A protein and the small-molecule ligand that binds it are described below.
Small molecule (SMILES): O=C(Cc1cccc(F)c1)Nc1cncc2ccccc12

Binding-site contacts:
Ligand atom C9 contacts residue LEU141 of chain 1.B at 3.8 Å (hydrophobic).
Ligand atom C16 contacts residue HIS41 of chain 1.B at 3.8 Å.
Ligand atom C9 contacts residue PHE140 of chain 1.B at 3.5 Å (hydrophobic).
Ligand atom C8 contacts residue GLU166 of chain 1.B at 3.8 Å.
Ligand atom C11 contacts residue PHE140 of chain 1.B at 3.9 Å (hydrophobic).
Ligand atom N1 contacts residue PHE140 of chain 1.B at 3.9 Å.
Ligand atom C1 contacts residue MET49 of chain 1.B at 3.3 Å (hydrophobic).
Ligand atom C1 contacts residue MET165 of chain 1.B at 3.5 Å (hydrophobic).
Ligand atom N1 contacts residue SER144 of chain 1.B at 3.6 Å (h-bond).
Ligand atom C11 contacts residue ASN142 of chain 1.B at 3.7 Å.
Ligand atom C3 contacts residue DMS1 of chain 1.O at 3.8 Å.
Ligand atom C1 contacts residue ARG188 of chain 1.B at 3.5 Å.
Ligand atom C16 contacts residue MET165 of chain 1.B at 3.5 Å (hydrophobic).
Ligand atom C16 contacts residue HIS164 of chain 1.B at 3.4 Å.
Ligand atom O contacts residue GLU166 of chain 1.B at 3.1 Å (salt-bridge).
Ligand atom C8 contacts residue CYS145 of chain 1.B at 3.7 Å (hydrophobic).
Ligand atom F contacts residue ASP187 of chain 1.B at 3.2 Å.
Ligand atom C contacts residue MET165 of chain 1.B at 3.6 Å (hydrophobic).
Ligand atom C11 contacts residue LEU141 of chain 1.B at 3.8 Å (hydrophobic).
Ligand atom C12 contacts residue ASN142 of chain 1.B at 3.9 Å.
Ligand atom N1 contacts residue GLU166 of chain 1.B at 3.8 Å.
Ligand atom C8 contacts residue HIS163 of chain 1.B at 3.2 Å.
Ligand atom C2 contacts residue MET49 of chain 1.B at 3.7 Å (hydrophobic).
Ligand atom C contacts residue MET49 of chain 1.B at 3.6 Å (hydrophobic).
Ligand atom F contacts residue MET165 of chain 1.B at 3.7 Å.
Ligand atom C2 contacts residue GLN189 of chain 1.B at 3.5 Å.
Ligand atom O contacts residue MET165 of chain 1.B at 3.3 Å.
Ligand atom C3 contacts residue GLN189 of chain 1.B at 3.6 Å.
Ligand atom C6 contacts residue MET165 of chain 1.B at 3.9 Å (hydrophobic).
Ligand atom N contacts residue CYS145 of chain 1.B at 3.6 Å (h-bond).
Ligand atom C10 contacts residue GLU166 of chain 1.B at 3.9 Å.
Ligand atom C10 contacts residue LEU141 of chain 1.B at 3.8 Å (hydrophobic).
Ligand atom C7 contacts residue CYS145 of chain 1.B at 3.9 Å (hydrophobic).
Ligand atom F contacts residue HIS41 of chain 1.B at 3.7 Å.
Ligand atom C11 contacts residue GLU166 of chain 1.B at 3.6 Å.
Ligand atom C9 contacts residue GLU166 of chain 1.B at 3.5 Å.
Ligand atom C14 contacts residue ASN142 of chain 1.B at 3.9 Å.
Ligand atom C2 contacts residue DMS1 of chain 1.O at 3.6 Å.
Ligand atom N1 contacts residue HIS163 of chain 1.B at 2.8 Å (h-bond).
Ligand atom C2 contacts residue ARG188 of chain 1.B at 3.9 Å.

Sequence of chain 1.A:
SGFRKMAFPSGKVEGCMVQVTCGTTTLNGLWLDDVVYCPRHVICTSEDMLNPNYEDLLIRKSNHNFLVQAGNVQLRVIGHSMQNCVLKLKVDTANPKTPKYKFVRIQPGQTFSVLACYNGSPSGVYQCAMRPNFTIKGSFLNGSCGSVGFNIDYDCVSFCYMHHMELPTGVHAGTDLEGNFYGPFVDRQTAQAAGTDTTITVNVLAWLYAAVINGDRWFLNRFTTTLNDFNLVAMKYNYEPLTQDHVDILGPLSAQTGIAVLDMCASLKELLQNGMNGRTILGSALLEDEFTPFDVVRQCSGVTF

Sequence of chain 1.B:
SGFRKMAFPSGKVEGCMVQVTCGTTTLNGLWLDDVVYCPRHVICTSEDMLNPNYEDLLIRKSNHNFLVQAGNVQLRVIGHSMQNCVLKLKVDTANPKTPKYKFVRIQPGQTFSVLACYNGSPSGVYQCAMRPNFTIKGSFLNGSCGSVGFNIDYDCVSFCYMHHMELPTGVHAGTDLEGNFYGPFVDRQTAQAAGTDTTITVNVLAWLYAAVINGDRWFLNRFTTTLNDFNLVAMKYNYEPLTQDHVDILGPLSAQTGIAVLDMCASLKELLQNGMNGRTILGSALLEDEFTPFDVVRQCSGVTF